Binding-site contacts:
Ligand atom CAN contacts residue ASN373 of chain 1.E at 3.6 Å.
Ligand atom CAZ contacts residue GLY405 of chain 1.E at 3.4 Å.
Ligand atom FAD contacts residue LEU408 of chain 1.E at 3.5 Å.
Ligand atom C contacts residue ASP375 of chain 1.E at 3.4 Å.
Ligand atom O contacts residue ZN1 of chain 1.XA at 2.4 Å.
Ligand atom CAI contacts residue GLY405 of chain 1.E at 3.8 Å.
Ligand atom OAC contacts residue GLU377 of chain 1.E at 2.7 Å (salt-bridge).
Ligand atom NAR contacts residue ZN1 of chain 1.XA at 3.0 Å.
Ligand atom CA contacts residue LEU403 of chain 1.E at 3.2 Å (hydrophobic).
Ligand atom FAF contacts residue LEU408 of chain 1.E at 3.7 Å.
Ligand atom FAE contacts residue GLY306 of chain 1.E at 3.0 Å.
Ligand atom FAF contacts residue PHE499 of chain 1.E at 3.2 Å.
Ligand atom FAD contacts residue PHE499 of chain 1.E at 3.4 Å.
Ligand atom CBA contacts residue LEU408 of chain 1.E at 3.6 Å (hydrophobic).
Ligand atom CAH contacts residue GLY405 of chain 1.E at 3.7 Å.
Ligand atom C contacts residue LYS302 of chain 1.E at 3.8 Å.
Ligand atom O contacts residue ASP295 of chain 1.E at 3.2 Å (salt-bridge).
Ligand atom OAB contacts residue THR404 of chain 1.E at 3.2 Å.
Ligand atom OAC contacts residue LYS290 of chain 1.E at 2.8 Å (salt-bridge).
Ligand atom FAF contacts residue MET308 of chain 1.E at 3.5 Å.
Ligand atom O contacts residue LYS302 of chain 1.E at 2.7 Å (salt-bridge).
Ligand atom CAV contacts residue LEU408 of chain 1.E at 3.5 Å (hydrophobic).
Ligand atom C contacts residue LEU403 of chain 1.E at 3.7 Å (hydrophobic).
Ligand atom OAC contacts residue ASP375 of chain 1.E at 3.5 Å (salt-bridge).
Ligand atom CAX contacts residue GLY405 of chain 1.E at 3.7 Å.
Ligand atom CAJ contacts residue GLY405 of chain 1.E at 3.4 Å.
Ligand atom C contacts residue ZN1 of chain 1.XA at 3.0 Å.
Ligand atom OAC contacts residue ASP295 of chain 1.E at 3.0 Å (salt-bridge).
Ligand atom FAE contacts residue MET308 of chain 1.E at 3.2 Å.
Ligand atom NAR contacts residue ASP375 of chain 1.E at 3.6 Å (salt-bridge).
Ligand atom OAC contacts residue ASP315 of chain 1.E at 3.2 Å (salt-bridge).
Ligand atom NAR contacts residue LYS290 of chain 1.E at 3.3 Å (salt-bridge).
Ligand atom O contacts residue ASP375 of chain 1.E at 3.0 Å (salt-bridge).
Ligand atom OAC contacts residue ZN1 of chain 1.XA at 2.3 Å.
Ligand atom NAR contacts residue LEU403 of chain 1.E at 3.2 Å (h-bond).
Ligand atom OAC contacts residue CO31 of chain 1.WA at 3.2 Å (h-bond).
Ligand atom CAG contacts residue GLY405 of chain 1.E at 3.8 Å.
Ligand atom OAB contacts residue GLY405 of chain 1.E at 2.9 Å (h-bond).
Ligand atom NAR contacts residue CO31 of chain 1.WA at 3.1 Å (h-bond).
Ligand atom FAD contacts residue ALA493 of chain 1.E at 3.2 Å.

Sequence of chain 1.E:
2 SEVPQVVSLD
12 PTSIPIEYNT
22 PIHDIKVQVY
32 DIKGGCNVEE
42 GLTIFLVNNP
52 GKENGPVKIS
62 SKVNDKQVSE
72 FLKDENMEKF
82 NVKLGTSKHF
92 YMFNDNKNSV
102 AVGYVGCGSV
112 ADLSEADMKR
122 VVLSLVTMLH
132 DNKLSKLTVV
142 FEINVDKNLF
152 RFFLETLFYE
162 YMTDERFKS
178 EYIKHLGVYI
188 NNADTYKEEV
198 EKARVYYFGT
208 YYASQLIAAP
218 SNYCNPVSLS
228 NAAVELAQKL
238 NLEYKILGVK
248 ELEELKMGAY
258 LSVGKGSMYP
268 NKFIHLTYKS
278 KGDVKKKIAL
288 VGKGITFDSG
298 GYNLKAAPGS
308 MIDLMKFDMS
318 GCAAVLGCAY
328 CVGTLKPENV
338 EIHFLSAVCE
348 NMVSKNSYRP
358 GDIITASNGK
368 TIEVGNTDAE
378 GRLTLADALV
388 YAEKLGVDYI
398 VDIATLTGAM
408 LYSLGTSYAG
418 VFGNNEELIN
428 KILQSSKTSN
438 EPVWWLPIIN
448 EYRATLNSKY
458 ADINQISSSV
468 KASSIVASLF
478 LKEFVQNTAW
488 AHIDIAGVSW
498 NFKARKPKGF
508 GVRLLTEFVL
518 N

This protein binds this small molecule.
Small molecule (SMILES): O=C(N[C@@H](C(=O)NO)c1ccc(-c2cc(F)c(F)c(F)c2)cc1)C1CCCCC1